This small molecule binds to this protein.
Small molecule (SMILES): Nc1ccn([C@H]2C[C@H](O)[C@@H](COP(=O)(O)O)O2)c(=O)n1

Binding-site contacts:
Ligand atom C1' contacts residue LYS682 of chain 8.A at 4.5 Å.
Ligand atom C3' contacts residue TRP201 of chain 8.A at 4.1 Å (hydrophobic).
Ligand atom N4 contacts residue ASP199 of chain 8.A at 4.0 Å.
Ligand atom O2 contacts residue LEU197 of chain 8.A at 4.0 Å.
Ligand atom C1' contacts residue TRP201 of chain 8.A at 4.5 Å (hydrophobic).
Ligand atom O4' contacts residue TRP201 of chain 8.A at 4.5 Å.
Ligand atom C6 contacts residue TRP201 of chain 8.A at 3.5 Å (hydrophobic).
Ligand atom C3' contacts residue LYS682 of chain 8.A at 3.8 Å.
Ligand atom C2' contacts residue TRP201 of chain 8.A at 3.7 Å (hydrophobic).
Ligand atom N1 contacts residue TRP201 of chain 8.A at 4.0 Å.
Ligand atom C4 contacts residue TRP201 of chain 8.A at 3.3 Å (hydrophobic).
Ligand atom O2 contacts residue TRP201 of chain 8.A at 4.3 Å.
Ligand atom N3 contacts residue TRP201 of chain 8.A at 3.6 Å.
Ligand atom N4 contacts residue TRP201 of chain 8.A at 3.8 Å.
Ligand atom OP1 contacts residue PRO423 of chain 8.A at 3.6 Å.
Ligand atom N4 contacts residue GLY198 of chain 8.A at 3.8 Å.
Ligand atom C2 contacts residue TRP201 of chain 8.A at 3.9 Å (hydrophobic).
Ligand atom C2' contacts residue LYS682 of chain 8.A at 3.6 Å.
Ligand atom C5 contacts residue TRP201 of chain 8.A at 3.4 Å (hydrophobic).
Ligand atom C4' contacts residue TRP201 of chain 8.A at 4.3 Å (hydrophobic).
Ligand atom O5' contacts residue TRP201 of chain 8.A at 3.6 Å.
Ligand atom O3' contacts residue LYS682 of chain 8.A at 3.1 Å (salt-bridge).
Ligand atom C5' contacts residue TRP201 of chain 8.A at 3.5 Å (hydrophobic).
Ligand atom O2 contacts residue LYS682 of chain 8.A at 4.2 Å.

Sequence of chain 8.A:
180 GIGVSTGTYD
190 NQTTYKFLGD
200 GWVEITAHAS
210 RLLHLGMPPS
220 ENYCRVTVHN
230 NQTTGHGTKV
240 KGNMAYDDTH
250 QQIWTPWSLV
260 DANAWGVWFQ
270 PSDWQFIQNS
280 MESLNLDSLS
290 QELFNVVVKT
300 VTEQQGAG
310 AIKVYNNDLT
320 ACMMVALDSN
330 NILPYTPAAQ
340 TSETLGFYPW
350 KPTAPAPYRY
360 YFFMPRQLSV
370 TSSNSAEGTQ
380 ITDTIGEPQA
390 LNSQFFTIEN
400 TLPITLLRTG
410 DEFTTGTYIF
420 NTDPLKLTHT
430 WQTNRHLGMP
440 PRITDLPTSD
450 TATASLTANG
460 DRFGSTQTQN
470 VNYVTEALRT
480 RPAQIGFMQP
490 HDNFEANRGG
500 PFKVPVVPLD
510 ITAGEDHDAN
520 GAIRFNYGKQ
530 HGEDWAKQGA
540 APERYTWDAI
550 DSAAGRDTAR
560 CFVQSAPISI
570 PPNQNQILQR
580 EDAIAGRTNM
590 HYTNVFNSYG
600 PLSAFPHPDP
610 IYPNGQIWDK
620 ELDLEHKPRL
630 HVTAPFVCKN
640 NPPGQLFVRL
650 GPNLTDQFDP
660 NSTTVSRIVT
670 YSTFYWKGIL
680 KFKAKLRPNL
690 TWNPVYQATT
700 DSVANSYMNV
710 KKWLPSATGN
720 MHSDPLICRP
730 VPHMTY